The small molecule below binds the protein below.
Small molecule (SMILES): CC(=O)N[C@@H]1[C@@H](O)[C@H](O)[C@@H](CO)O[C@H]1O

Binding-site contacts:
Ligand atom C4 contacts residue ASN6 of chain 1.D at 4.3 Å.
Ligand atom C7 contacts residue ASN6 of chain 1.D at 4.3 Å.
Ligand atom C5 contacts residue ASN6 of chain 1.D at 3.6 Å.
Ligand atom C8 contacts residue VAL5 of chain 1.D at 4.2 Å (hydrophobic).
Ligand atom N2 contacts residue ASN6 of chain 1.D at 3.0 Å (h-bond).
Ligand atom C3 contacts residue ASN6 of chain 1.D at 3.9 Å.
Ligand atom O5 contacts residue ASN6 of chain 1.D at 2.4 Å (h-bond).
Ligand atom C1 contacts residue ASN6 of chain 1.D at 1.4 Å.
Ligand atom C2 contacts residue ASN6 of chain 1.D at 2.6 Å.

Sequence of chain 1.D:
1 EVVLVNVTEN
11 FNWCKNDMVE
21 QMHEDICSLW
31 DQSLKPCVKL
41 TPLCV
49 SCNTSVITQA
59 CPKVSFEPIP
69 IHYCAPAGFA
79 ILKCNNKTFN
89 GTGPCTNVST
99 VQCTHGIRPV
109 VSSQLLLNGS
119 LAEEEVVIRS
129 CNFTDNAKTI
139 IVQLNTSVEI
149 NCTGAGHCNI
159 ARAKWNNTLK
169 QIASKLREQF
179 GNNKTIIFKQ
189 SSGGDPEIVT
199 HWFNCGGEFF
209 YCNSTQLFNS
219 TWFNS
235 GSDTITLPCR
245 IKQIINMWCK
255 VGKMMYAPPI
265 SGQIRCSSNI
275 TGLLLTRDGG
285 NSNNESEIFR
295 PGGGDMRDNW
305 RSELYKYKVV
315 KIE